Sequence of chain 1.B:
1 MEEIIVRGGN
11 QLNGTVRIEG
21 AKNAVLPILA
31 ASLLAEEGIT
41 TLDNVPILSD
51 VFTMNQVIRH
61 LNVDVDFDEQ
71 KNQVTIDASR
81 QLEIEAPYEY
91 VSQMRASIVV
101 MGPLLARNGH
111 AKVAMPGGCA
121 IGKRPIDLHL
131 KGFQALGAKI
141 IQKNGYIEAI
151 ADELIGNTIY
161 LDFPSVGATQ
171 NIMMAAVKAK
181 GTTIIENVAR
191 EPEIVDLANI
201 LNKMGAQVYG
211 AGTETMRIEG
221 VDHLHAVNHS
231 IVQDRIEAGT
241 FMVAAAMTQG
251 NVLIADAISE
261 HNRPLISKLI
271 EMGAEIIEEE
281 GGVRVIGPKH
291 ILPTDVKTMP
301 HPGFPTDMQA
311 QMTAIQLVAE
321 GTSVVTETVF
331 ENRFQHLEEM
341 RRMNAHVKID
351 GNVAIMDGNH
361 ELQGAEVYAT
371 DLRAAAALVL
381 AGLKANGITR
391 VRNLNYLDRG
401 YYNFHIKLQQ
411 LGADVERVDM

This protein binds this small molecule.
Small molecule (SMILES): CC(=O)N[C@H]1[C@@H](O[P](=O)(O)O[P](=O)(O)OC[C@H]2O[C@@H](n3ccc(=O)[nH]c3=O)[C@H](O)[C@@H]2O)O[C@H](CO)[C@@H](O)[C@@H]1O

Binding-site contacts:
Ligand atom O3B contacts residue VAL329 of chain 1.B at 2.8 Å (h-bond).
Ligand atom C3' contacts residue ASP307 of chain 1.B at 3.6 Å.
Ligand atom O2B contacts residue ARG124 of chain 1.B at 3.0 Å (salt-bridge).
Ligand atom O4 contacts residue PRO125 of chain 1.B at 3.3 Å (h-bond).
Ligand atom C5 contacts residue SER165 of chain 1.B at 3.3 Å.
Ligand atom C3' contacts residue FFQ1 of chain 1.O at 3.4 Å.
Ligand atom O4 contacts residue LEU128 of chain 1.B at 2.8 Å (h-bond).
Ligand atom O4' contacts residue ASP307 of chain 1.B at 2.7 Å (salt-bridge).
Ligand atom O4' contacts residue THR306 of chain 1.B at 3.6 Å.
Ligand atom C2' contacts residue ASN23 of chain 1.B at 3.5 Å.
Ligand atom C4 contacts residue PRO125 of chain 1.B at 3.2 Å (hydrophobic).
Ligand atom O3B contacts residue PHE330 of chain 1.B at 3.5 Å.
Ligand atom N2' contacts residue FFQ1 of chain 1.O at 2.8 Å (h-bond).
Ligand atom C4 contacts residue ASP127 of chain 1.B at 3.5 Å.
Ligand atom O1A contacts residue SER165 of chain 1.B at 3.4 Å.
Ligand atom O5' contacts residue VAL166 of chain 1.B at 3.5 Å.
Ligand atom C7' contacts residue ASN23 of chain 1.B at 3.2 Å.
Ligand atom C2' contacts residue FFQ1 of chain 1.O at 3.6 Å.
Ligand atom O1A contacts residue VAL166 of chain 1.B at 2.9 Å (h-bond).
Ligand atom C8' contacts residue FFQ1 of chain 1.O at 3.6 Å.
Ligand atom C4' contacts residue ASP307 of chain 1.B at 3.4 Å.
Ligand atom N2' contacts residue ASN23 of chain 1.B at 3.6 Å (h-bond).
Ligand atom C8' contacts residue ASN23 of chain 1.B at 3.3 Å.
Ligand atom O7' contacts residue ASN23 of chain 1.B at 3.4 Å.
Ligand atom N3 contacts residue ASP127 of chain 1.B at 2.8 Å (salt-bridge).
Ligand atom O1B contacts residue VAL166 of chain 1.B at 3.6 Å.
Ligand atom O2A contacts residue SER165 of chain 1.B at 2.7 Å (h-bond).
Ligand atom O3' contacts residue ASN23 of chain 1.B at 3.1 Å (h-bond).
Ligand atom O4 contacts residue ILE126 of chain 1.B at 3.1 Å.
Ligand atom O1' contacts residue ARG124 of chain 1.B at 3.4 Å (salt-bridge).
Ligand atom O3' contacts residue ASP307 of chain 1.B at 2.7 Å (salt-bridge).
Ligand atom O4' contacts residue PHE330 of chain 1.B at 3.4 Å.
Ligand atom O4B contacts residue PHE163 of chain 1.B at 3.1 Å.
Ligand atom O2B contacts residue ARG95 of chain 1.B at 2.9 Å (salt-bridge).
Ligand atom O1B contacts residue GLY167 of chain 1.B at 2.8 Å (h-bond).
Ligand atom O3' contacts residue FFQ1 of chain 1.O at 2.6 Å (h-bond).
Ligand atom O4 contacts residue ASP127 of chain 1.B at 3.2 Å (salt-bridge).
Ligand atom O4 contacts residue HIS129 of chain 1.B at 3.6 Å.
Ligand atom N3 contacts residue PRO125 of chain 1.B at 3.6 Å.
Ligand atom C5 contacts residue PRO125 of chain 1.B at 3.4 Å (hydrophobic).